Binding-site contacts:
Ligand atom C06 contacts residue PHE79 of chain 1.A at 3.4 Å (hydrophobic).
Ligand atom C03 contacts residue VAL29 of chain 1.A at 3.8 Å (hydrophobic).
Ligand atom C08 contacts residue VAL86 of chain 1.A at 4.0 Å (hydrophobic).
Ligand atom C08 contacts residue VAL34 of chain 1.A at 4.2 Å (hydrophobic).
Ligand atom C06 contacts residue ASN80 of chain 1.A at 3.3 Å.
Ligand atom N05 contacts residue VAL29 of chain 1.A at 4.3 Å.
Ligand atom C11 contacts residue TRP23 of chain 1.A at 4.1 Å (hydrophobic).
Ligand atom C03 contacts residue TYR37 of chain 1.A at 4.1 Å (hydrophobic).
Ligand atom O04 contacts residue VAL29 of chain 1.A at 4.1 Å.
Ligand atom C10 contacts residue PRO24 of chain 1.A at 4.2 Å (hydrophobic).
Ligand atom N02 contacts residue VAL29 of chain 1.A at 3.4 Å.
Ligand atom C01 contacts residue VAL29 of chain 1.A at 3.5 Å (hydrophobic).
Ligand atom O04 contacts residue TYR37 of chain 1.A at 3.4 Å.
Ligand atom O04 contacts residue PHE79 of chain 1.A at 4.2 Å.
Ligand atom C18 contacts residue VAL34 of chain 1.A at 4.1 Å (hydrophobic).
Ligand atom N02 contacts residue VAL86 of chain 1.A at 3.7 Å.
Ligand atom C09 contacts residue VAL86 of chain 1.A at 4.3 Å (hydrophobic).
Ligand atom C01 contacts residue PHE25 of chain 1.A at 3.9 Å (hydrophobic).
Ligand atom C07 contacts residue VAL86 of chain 1.A at 3.8 Å (hydrophobic).
Ligand atom O04 contacts residue ASN80 of chain 1.A at 3.0 Å (h-bond).
Ligand atom N05 contacts residue ASN80 of chain 1.A at 3.7 Å.
Ligand atom C01 contacts residue VAL86 of chain 1.A at 4.1 Å (hydrophobic).
Ligand atom N02 contacts residue PRO24 of chain 1.A at 4.2 Å.
Ligand atom C12 contacts residue PRO24 of chain 1.A at 3.2 Å (hydrophobic).
Ligand atom C11 contacts residue PRO24 of chain 1.A at 4.0 Å (hydrophobic).
Ligand atom C13 contacts residue VAL29 of chain 1.A at 3.9 Å (hydrophobic).
Ligand atom N05 contacts residue VAL86 of chain 1.A at 4.1 Å.
Ligand atom C13 contacts residue PRO24 of chain 1.A at 4.0 Å (hydrophobic).
Ligand atom C06 contacts residue VAL34 of chain 1.A at 3.7 Å (hydrophobic).
Ligand atom O04 contacts residue VAL86 of chain 1.A at 4.1 Å.
Ligand atom C18 contacts residue LEU33 of chain 1.A at 4.2 Å (hydrophobic).
Ligand atom C03 contacts residue VAL86 of chain 1.A at 3.8 Å (hydrophobic).
Ligand atom C21 contacts residue LEU33 of chain 1.A at 3.7 Å (hydrophobic).
Ligand atom O15 contacts residue TRP23 of chain 1.A at 4.1 Å.
Ligand atom C20 contacts residue LEU33 of chain 1.A at 3.4 Å (hydrophobic).
Ligand atom C13 contacts residue VAL86 of chain 1.A at 4.0 Å (hydrophobic).
Ligand atom C03 contacts residue ASN80 of chain 1.A at 3.6 Å.
Ligand atom C25 contacts residue LEU33 of chain 1.A at 4.3 Å (hydrophobic).
Ligand atom C19 contacts residue LEU33 of chain 1.A at 4.0 Å (hydrophobic).
Ligand atom C01 contacts residue PRO24 of chain 1.A at 3.5 Å (hydrophobic).

The small molecule below binds the protein below.
Small molecule (SMILES): Cc1cc2c(cc1S(=O)(=O)NCc1ccc(F)cc1)n(C)c(=O)n2C

Sequence of chain 1.A:
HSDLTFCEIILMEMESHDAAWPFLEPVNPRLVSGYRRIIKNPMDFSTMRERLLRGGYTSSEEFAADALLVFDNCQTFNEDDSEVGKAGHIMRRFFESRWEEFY